Sequence of chain 1.A:
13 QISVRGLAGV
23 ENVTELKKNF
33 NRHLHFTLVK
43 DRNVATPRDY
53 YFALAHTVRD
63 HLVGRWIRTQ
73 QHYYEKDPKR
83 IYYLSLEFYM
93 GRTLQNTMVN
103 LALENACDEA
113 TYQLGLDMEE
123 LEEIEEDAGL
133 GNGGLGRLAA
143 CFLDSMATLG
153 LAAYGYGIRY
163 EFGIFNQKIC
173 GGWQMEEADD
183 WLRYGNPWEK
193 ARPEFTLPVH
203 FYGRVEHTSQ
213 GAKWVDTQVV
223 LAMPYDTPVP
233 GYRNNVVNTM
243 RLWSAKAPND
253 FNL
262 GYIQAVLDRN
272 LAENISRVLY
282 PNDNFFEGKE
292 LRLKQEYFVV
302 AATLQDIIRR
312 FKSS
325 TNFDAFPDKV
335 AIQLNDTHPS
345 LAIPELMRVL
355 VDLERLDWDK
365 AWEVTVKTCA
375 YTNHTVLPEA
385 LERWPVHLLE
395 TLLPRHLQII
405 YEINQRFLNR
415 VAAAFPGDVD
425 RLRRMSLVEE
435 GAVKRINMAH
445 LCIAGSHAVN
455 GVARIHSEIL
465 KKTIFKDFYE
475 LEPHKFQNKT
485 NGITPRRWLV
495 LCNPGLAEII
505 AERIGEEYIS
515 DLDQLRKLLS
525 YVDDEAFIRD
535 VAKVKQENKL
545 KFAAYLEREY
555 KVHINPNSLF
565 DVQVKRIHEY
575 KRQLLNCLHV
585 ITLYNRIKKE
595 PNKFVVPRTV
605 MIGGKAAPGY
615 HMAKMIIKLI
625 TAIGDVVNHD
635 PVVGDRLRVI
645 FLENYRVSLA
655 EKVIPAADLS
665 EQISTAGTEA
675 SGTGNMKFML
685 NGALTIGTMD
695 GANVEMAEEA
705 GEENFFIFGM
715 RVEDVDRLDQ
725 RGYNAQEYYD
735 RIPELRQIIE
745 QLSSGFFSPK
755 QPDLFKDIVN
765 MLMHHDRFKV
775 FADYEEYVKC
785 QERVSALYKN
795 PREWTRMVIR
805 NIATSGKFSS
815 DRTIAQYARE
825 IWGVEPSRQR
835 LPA

Binding-site contacts:
Ligand atom O2' contacts residue GLU673 of chain 1.A at 3.1 Å (salt-bridge).
Ligand atom F13 contacts residue HIS342 of chain 1.A at 3.6 Å.
Ligand atom O6' contacts residue HIS378 of chain 1.A at 2.7 Å (h-bond).
Ligand atom N3 contacts residue HIS378 of chain 1.A at 3.6 Å.
Ligand atom N3 contacts residue ASN285 of chain 1.A at 3.5 Å (h-bond).
Ligand atom C12 contacts residue ASN283 of chain 1.A at 3.5 Å.
Ligand atom C8 contacts residue HIS342 of chain 1.A at 3.7 Å.
Ligand atom C1 contacts residue ASN285 of chain 1.A at 3.4 Å.
Ligand atom N5 contacts residue ASN285 of chain 1.A at 3.4 Å (h-bond).
Ligand atom C2' contacts residue HIS378 of chain 1.A at 3.6 Å.
Ligand atom O2' contacts residue ASN285 of chain 1.A at 3.0 Å (h-bond).
Ligand atom C6' contacts residue HIS378 of chain 1.A at 3.5 Å.
Ligand atom F14 contacts residue ASN283 of chain 1.A at 3.3 Å.
Ligand atom C6 contacts residue ASN285 of chain 1.A at 3.5 Å.
Ligand atom O4' contacts residue ASN485 of chain 1.A at 3.5 Å (h-bond).
Ligand atom C4 contacts residue ASN285 of chain 1.A at 3.5 Å.
Ligand atom O3' contacts residue GLY676 of chain 1.A at 3.1 Å (h-bond).
Ligand atom N5 contacts residue LEU137 of chain 1.A at 3.6 Å.
Ligand atom O3' contacts residue SER675 of chain 1.A at 3.0 Å (h-bond).
Ligand atom N2 contacts residue HIS378 of chain 1.A at 2.8 Å (h-bond).
Ligand atom O3' contacts residue GLU673 of chain 1.A at 2.7 Å (salt-bridge).
Ligand atom C8 contacts residue ASN285 of chain 1.A at 3.7 Å.
Ligand atom F15 contacts residue ASN283 of chain 1.A at 3.1 Å.
Ligand atom O6' contacts residue ASN485 of chain 1.A at 2.8 Å (h-bond).
Ligand atom C3' contacts residue GLU673 of chain 1.A at 3.4 Å.
Ligand atom C9 contacts residue ASN283 of chain 1.A at 3.7 Å.
Ligand atom F15 contacts residue GLU89 of chain 1.A at 3.5 Å.
Ligand atom C1 contacts residue HIS378 of chain 1.A at 3.8 Å.
Ligand atom C10 contacts residue ASN283 of chain 1.A at 3.4 Å.
Ligand atom O4' contacts residue SER675 of chain 1.A at 3.5 Å.
Ligand atom O2' contacts residue TYR574 of chain 1.A at 3.0 Å (h-bond).
Ligand atom F13 contacts residue ARG293 of chain 1.A at 3.2 Å.
Ligand atom F14 contacts residue PHE286 of chain 1.A at 2.8 Å.
Ligand atom N2 contacts residue ASN285 of chain 1.A at 3.5 Å (h-bond).
Ligand atom C7 contacts residue ASN285 of chain 1.A at 3.5 Å.
Ligand atom O4' contacts residue GLY676 of chain 1.A at 2.9 Å (h-bond).
Ligand atom C11 contacts residue ASN285 of chain 1.A at 3.7 Å.
Ligand atom O3' contacts residue ALA674 of chain 1.A at 3.1 Å (h-bond).
Ligand atom C6' contacts residue ASN485 of chain 1.A at 3.4 Å.
Ligand atom C10 contacts residue GLU89 of chain 1.A at 3.6 Å.

The small molecule below binds the protein below.
Small molecule (SMILES): OC[C@H]1O[C@@H](c2nnc(-c3ccc(C(F)(F)F)cc3)[nH]2)[C@H](O)[C@@H](O)[C@@H]1O